A protein and the small-molecule ligand that binds it are described below.
Small molecule (SMILES): Cc1cc(N)nc(CCc2cc(CCCN(C)C)c(F)c(F)c2F)c1

Sequence of chain 1.B:
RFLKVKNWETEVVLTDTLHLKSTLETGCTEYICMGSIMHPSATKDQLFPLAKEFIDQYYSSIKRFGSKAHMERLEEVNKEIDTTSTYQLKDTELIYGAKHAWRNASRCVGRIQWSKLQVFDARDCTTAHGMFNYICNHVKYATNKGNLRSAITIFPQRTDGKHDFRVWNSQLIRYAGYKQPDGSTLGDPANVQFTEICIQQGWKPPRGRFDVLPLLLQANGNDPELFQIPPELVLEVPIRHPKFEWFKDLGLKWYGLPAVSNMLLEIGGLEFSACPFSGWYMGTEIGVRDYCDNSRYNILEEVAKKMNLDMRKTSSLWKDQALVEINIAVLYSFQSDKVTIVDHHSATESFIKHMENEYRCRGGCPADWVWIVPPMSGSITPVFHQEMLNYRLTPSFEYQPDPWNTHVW

Binding-site contacts:
Ligand atom F14 contacts residue ARG185 of chain 1.B at 3.1 Å.
Ligand atom C08 contacts residue HEM1 of chain 1.J at 3.8 Å.
Ligand atom C08 contacts residue GLU296 of chain 1.B at 3.5 Å.
Ligand atom C07 contacts residue GLY290 of chain 1.B at 3.7 Å.
Ligand atom C12 contacts residue GLN182 of chain 1.B at 3.5 Å.
Ligand atom C02 contacts residue HEM1 of chain 1.J at 3.7 Å.
Ligand atom C15 contacts residue GLN182 of chain 1.B at 3.8 Å.
Ligand atom C21 contacts residue H4B1 of chain 1.K at 3.8 Å.
Ligand atom C04 contacts residue HEM1 of chain 1.J at 3.9 Å.
Ligand atom C13 contacts residue GLN182 of chain 1.B at 3.8 Å.
Ligand atom C06 contacts residue GLU296 of chain 1.B at 3.5 Å.
Ligand atom C14 contacts residue ARG185 of chain 1.B at 3.8 Å.
Ligand atom C02 contacts residue TRP291 of chain 1.B at 3.7 Å (hydrophobic).
Ligand atom F13 contacts residue ARG185 of chain 1.B at 3.1 Å.
Ligand atom C17 contacts residue HEM1 of chain 1.J at 3.6 Å.
Ligand atom F12 contacts residue GLN182 of chain 1.B at 3.6 Å.
Ligand atom C11 contacts residue GLN182 of chain 1.B at 3.9 Å.
Ligand atom N02 contacts residue GLU296 of chain 1.B at 2.6 Å (salt-bridge).
Ligand atom C07 contacts residue PHE288 of chain 1.B at 3.7 Å (hydrophobic).
Ligand atom N02 contacts residue HEM1 of chain 1.J at 3.4 Å.
Ligand atom N02 contacts residue TRP291 of chain 1.B at 2.7 Å (h-bond).
Ligand atom C02 contacts residue PRO269 of chain 1.B at 3.8 Å (hydrophobic).
Ligand atom N01 contacts residue GLU296 of chain 1.B at 2.6 Å (salt-bridge).
Ligand atom C16 contacts residue GLN182 of chain 1.B at 3.9 Å.
Ligand atom N02 contacts residue TYR292 of chain 1.B at 3.7 Å.
Ligand atom C09 contacts residue VAL271 of chain 1.B at 3.7 Å (hydrophobic).
Ligand atom C14 contacts residue GLN182 of chain 1.B at 3.9 Å.
Ligand atom C07 contacts residue HEM1 of chain 1.J at 3.4 Å.
Ligand atom F13 contacts residue TYR266 of chain 1.B at 2.9 Å.
Ligand atom C16 contacts residue HEM1 of chain 1.J at 3.6 Å.
Ligand atom C18 contacts residue GLN182 of chain 1.B at 3.9 Å.
Ligand atom C05 contacts residue VAL271 of chain 1.B at 3.7 Å (hydrophobic).
Ligand atom N01 contacts residue PRO269 of chain 1.B at 3.9 Å.
Ligand atom C03 contacts residue TRP291 of chain 1.B at 3.9 Å (hydrophobic).
Ligand atom C02 contacts residue GLU296 of chain 1.B at 3.4 Å.
Ligand atom F12 contacts residue TYR292 of chain 1.B at 3.3 Å.
Ligand atom C03 contacts residue HEM1 of chain 1.J at 3.2 Å.
Ligand atom C03 contacts residue PRO269 of chain 1.B at 3.9 Å (hydrophobic).
Ligand atom N02 contacts residue PRO269 of chain 1.B at 3.9 Å.
Ligand atom C21 contacts residue MET40 of chain 1.B at 3.9 Å (hydrophobic).